This small molecule binds to this protein.
Small molecule (SMILES): CC1(C)SCCN(S(=O)(=O)c2ccc(Oc3ccncc3)cc2)[C@H]1C(=O)NO

Binding-site contacts:
Ligand atom C13 contacts residue HEM1 of chain 1.I at 3.3 Å.
Ligand atom N2 contacts residue HEM1 of chain 1.I at 2.2 Å.
Ligand atom O5 contacts residue PHE98 of chain 1.B at 3.7 Å.
Ligand atom C17 contacts residue ASP279 of chain 1.B at 3.3 Å.
Ligand atom N3 contacts residue SER282 of chain 1.B at 3.1 Å (h-bond).
Ligand atom C7 contacts residue PHE98 of chain 1.B at 3.4 Å (hydrophobic).
Ligand atom O1 contacts residue PHE461 of chain 1.B at 3.3 Å.
Ligand atom O2 contacts residue GLU194 of chain 1.B at 3.4 Å.
Ligand atom C16 contacts residue SER282 of chain 1.B at 3.9 Å.
Ligand atom C15 contacts residue ALA283 of chain 1.B at 3.6 Å (hydrophobic).
Ligand atom C9 contacts residue VAL286 of chain 1.B at 3.9 Å (hydrophobic).
Ligand atom C14 contacts residue HEM1 of chain 1.I at 3.0 Å.
Ligand atom C2 contacts residue SER282 of chain 1.B at 3.7 Å.
Ligand atom C17 contacts residue ALA278 of chain 1.B at 3.2 Å (hydrophobic).
Ligand atom O3 contacts residue SER282 of chain 1.B at 3.9 Å.
Ligand atom C10 contacts residue SER282 of chain 1.B at 3.8 Å.
Ligand atom C14 contacts residue ALA283 of chain 1.B at 3.6 Å (hydrophobic).
Ligand atom N2 contacts residue THR287 of chain 1.B at 3.6 Å.
Ligand atom S1 contacts residue PHE90 of chain 1.B at 3.9 Å.
Ligand atom O4 contacts residue PHE98 of chain 1.B at 3.4 Å.
Ligand atom C13 contacts residue THR287 of chain 1.B at 3.4 Å.
Ligand atom C14 contacts residue PHE98 of chain 1.B at 4.0 Å (hydrophobic).
Ligand atom N3 contacts residue ASP279 of chain 1.B at 3.5 Å (salt-bridge).
Ligand atom C7 contacts residue PHE461 of chain 1.B at 3.8 Å (hydrophobic).
Ligand atom C16 contacts residue ASP279 of chain 1.B at 3.9 Å.
Ligand atom C6 contacts residue PHE98 of chain 1.B at 3.9 Å (hydrophobic).
Ligand atom C10 contacts residue LEU191 of chain 1.B at 3.9 Å (hydrophobic).
Ligand atom C3 contacts residue LEU99 of chain 1.B at 3.8 Å (hydrophobic).
Ligand atom C17 contacts residue ILE275 of chain 1.B at 3.6 Å (hydrophobic).
Ligand atom O4 contacts residue ASP279 of chain 1.B at 2.6 Å (salt-bridge).
Ligand atom C4 contacts residue LEU99 of chain 1.B at 3.8 Å (hydrophobic).
Ligand atom O5 contacts residue ASP279 of chain 1.B at 3.2 Å (salt-bridge).
Ligand atom C12 contacts residue THR287 of chain 1.B at 3.7 Å.
Ligand atom O4 contacts residue SER282 of chain 1.B at 4.0 Å.
Ligand atom O2 contacts residue GLN222 of chain 1.B at 3.5 Å (h-bond).
Ligand atom C11 contacts residue PHE98 of chain 1.B at 3.9 Å (hydrophobic).
Ligand atom C4 contacts residue LEU88 of chain 1.B at 3.7 Å (hydrophobic).
Ligand atom C15 contacts residue PHE98 of chain 1.B at 3.7 Å (hydrophobic).
Ligand atom C12 contacts residue PHE461 of chain 1.B at 4.0 Å (hydrophobic).
Ligand atom C8 contacts residue PHE461 of chain 1.B at 3.8 Å (hydrophobic).

Sequence of chain 1.B:
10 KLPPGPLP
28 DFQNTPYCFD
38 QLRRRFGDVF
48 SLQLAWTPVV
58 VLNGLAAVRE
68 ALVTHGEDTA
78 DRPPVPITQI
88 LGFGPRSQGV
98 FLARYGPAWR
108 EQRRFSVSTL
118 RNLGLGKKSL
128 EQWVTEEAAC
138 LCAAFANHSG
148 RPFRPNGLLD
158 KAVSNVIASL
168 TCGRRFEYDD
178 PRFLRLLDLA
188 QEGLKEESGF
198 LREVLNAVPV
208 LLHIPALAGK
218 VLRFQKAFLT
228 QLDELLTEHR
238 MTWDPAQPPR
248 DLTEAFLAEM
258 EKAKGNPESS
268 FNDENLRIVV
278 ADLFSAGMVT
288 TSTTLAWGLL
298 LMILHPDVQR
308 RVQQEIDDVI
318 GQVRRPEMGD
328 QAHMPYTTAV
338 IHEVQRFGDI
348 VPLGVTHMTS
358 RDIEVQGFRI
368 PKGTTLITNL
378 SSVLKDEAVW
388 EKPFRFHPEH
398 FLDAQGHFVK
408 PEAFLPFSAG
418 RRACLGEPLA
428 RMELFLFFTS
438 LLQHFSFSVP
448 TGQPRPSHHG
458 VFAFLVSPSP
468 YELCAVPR